The small molecule below binds the protein below.
Small molecule (SMILES): NC(=[NH2+])NCCC[C@H](N)C(=O)O

Binding-site contacts:
Ligand atom CB contacts residue VAL287 of chain 1.B at 3.7 Å (hydrophobic).
Ligand atom CB contacts residue ASP310 of chain 1.B at 3.5 Å.
Ligand atom CZ contacts residue LEU279 of chain 1.B at 4.0 Å (hydrophobic).
Ligand atom CZ contacts residue GLY280 of chain 1.B at 3.3 Å.
Ligand atom CG contacts residue LEU119 of chain 1.B at 3.8 Å (hydrophobic).
Ligand atom CD contacts residue ASP310 of chain 1.B at 3.6 Å.
Ligand atom NH2 contacts residue SER305 of chain 1.B at 3.6 Å.
Ligand atom NH1 contacts residue PHE307 of chain 1.B at 2.9 Å (h-bond).
Ligand atom CD contacts residue GLY280 of chain 1.B at 4.0 Å.
Ligand atom C contacts residue ILE286 of chain 1.B at 4.0 Å (hydrophobic).
Ligand atom OXT contacts residue GLU283 of chain 1.B at 3.7 Å.
Ligand atom NH2 contacts residue THR306 of chain 1.B at 2.9 Å (h-bond).
Ligand atom CG contacts residue SER305 of chain 1.B at 4.0 Å.
Ligand atom O contacts residue VAL287 of chain 1.B at 3.1 Å (h-bond).
Ligand atom CG contacts residue ASP310 of chain 1.B at 3.6 Å.
Ligand atom N contacts residue GLU283 of chain 1.B at 3.0 Å (salt-bridge).
Ligand atom NH2 contacts residue LEU119 of chain 1.B at 4.0 Å.
Ligand atom NE contacts residue GLY280 of chain 1.B at 2.8 Å (h-bond).
Ligand atom N contacts residue VAL118 of chain 1.B at 2.9 Å (h-bond).
Ligand atom NH1 contacts residue GLY280 of chain 1.B at 2.9 Å (h-bond).
Ligand atom CB contacts residue VAL118 of chain 1.B at 3.1 Å (hydrophobic).
Ligand atom OXT contacts residue VAL118 of chain 1.B at 3.0 Å (h-bond).
Ligand atom CA contacts residue VAL118 of chain 1.B at 3.4 Å (hydrophobic).
Ligand atom NH2 contacts residue ASP310 of chain 1.B at 2.9 Å (salt-bridge).
Ligand atom OXT contacts residue SER117 of chain 1.B at 3.7 Å.
Ligand atom CZ contacts residue THR306 of chain 1.B at 3.5 Å.
Ligand atom CA contacts residue GLU283 of chain 1.B at 3.3 Å.
Ligand atom NH1 contacts residue THR306 of chain 1.B at 3.1 Å (h-bond).
Ligand atom C contacts residue GLU283 of chain 1.B at 3.6 Å.
Ligand atom CZ contacts residue LEU119 of chain 1.B at 3.9 Å (hydrophobic).
Ligand atom NE contacts residue LEU279 of chain 1.B at 3.6 Å.
Ligand atom N contacts residue SER117 of chain 1.B at 3.0 Å (h-bond).
Ligand atom O contacts residue GLY285 of chain 1.B at 3.5 Å (h-bond).
Ligand atom O contacts residue ILE286 of chain 1.B at 3.0 Å (h-bond).
Ligand atom NH1 contacts residue PHE281 of chain 1.B at 3.9 Å.
Ligand atom NH2 contacts residue PHE309 of chain 1.B at 3.4 Å (h-bond).
Ligand atom CD contacts residue LEU279 of chain 1.B at 3.9 Å (hydrophobic).
Ligand atom C contacts residue VAL118 of chain 1.B at 3.7 Å (hydrophobic).
Ligand atom OXT contacts residue CYS284 of chain 1.B at 3.8 Å.
Ligand atom CG contacts residue VAL118 of chain 1.B at 3.3 Å (hydrophobic).

Sequence of chain 1.B:
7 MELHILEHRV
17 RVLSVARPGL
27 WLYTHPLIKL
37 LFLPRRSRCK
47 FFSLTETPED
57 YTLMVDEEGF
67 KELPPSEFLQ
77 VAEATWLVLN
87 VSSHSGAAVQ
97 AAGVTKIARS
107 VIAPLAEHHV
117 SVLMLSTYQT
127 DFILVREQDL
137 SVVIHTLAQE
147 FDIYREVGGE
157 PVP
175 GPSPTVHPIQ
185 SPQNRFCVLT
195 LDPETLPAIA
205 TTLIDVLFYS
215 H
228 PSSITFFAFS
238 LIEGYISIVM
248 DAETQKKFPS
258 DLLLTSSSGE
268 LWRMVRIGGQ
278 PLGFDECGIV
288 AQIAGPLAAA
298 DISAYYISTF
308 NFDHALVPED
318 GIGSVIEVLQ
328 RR